Binding-site contacts:
Ligand atom C1 contacts residue ASN369 of chain 1.E at 4.4 Å.
Ligand atom C4 contacts residue ASN339 of chain 1.E at 4.3 Å.
Ligand atom C8 contacts residue SER370 of chain 1.E at 3.4 Å.
Ligand atom O5 contacts residue ASN339 of chain 1.E at 2.5 Å (h-bond).
Ligand atom C3 contacts residue ASN339 of chain 1.E at 3.9 Å.
Ligand atom C7 contacts residue ASN339 of chain 1.E at 3.4 Å.
Ligand atom N2 contacts residue ASN369 of chain 1.E at 3.0 Å (h-bond).
Ligand atom O7 contacts residue THR371 of chain 1.E at 4.0 Å.
Ligand atom O7 contacts residue ASN339 of chain 1.E at 3.7 Å.
Ligand atom C2 contacts residue ASN369 of chain 1.E at 4.2 Å.
Ligand atom C7 contacts residue ASN369 of chain 1.E at 3.6 Å.
Ligand atom C1 contacts residue ASN339 of chain 1.E at 1.5 Å.
Ligand atom C5 contacts residue ASN339 of chain 1.E at 3.8 Å.
Ligand atom C2 contacts residue ASN339 of chain 1.E at 2.5 Å.
Ligand atom C8 contacts residue THR371 of chain 1.E at 4.1 Å.
Ligand atom N2 contacts residue ASN339 of chain 1.E at 2.8 Å (h-bond).
Ligand atom C8 contacts residue ASN339 of chain 1.E at 4.4 Å.
Ligand atom C8 contacts residue ASN369 of chain 1.E at 3.2 Å.

Sequence of chain 1.E:
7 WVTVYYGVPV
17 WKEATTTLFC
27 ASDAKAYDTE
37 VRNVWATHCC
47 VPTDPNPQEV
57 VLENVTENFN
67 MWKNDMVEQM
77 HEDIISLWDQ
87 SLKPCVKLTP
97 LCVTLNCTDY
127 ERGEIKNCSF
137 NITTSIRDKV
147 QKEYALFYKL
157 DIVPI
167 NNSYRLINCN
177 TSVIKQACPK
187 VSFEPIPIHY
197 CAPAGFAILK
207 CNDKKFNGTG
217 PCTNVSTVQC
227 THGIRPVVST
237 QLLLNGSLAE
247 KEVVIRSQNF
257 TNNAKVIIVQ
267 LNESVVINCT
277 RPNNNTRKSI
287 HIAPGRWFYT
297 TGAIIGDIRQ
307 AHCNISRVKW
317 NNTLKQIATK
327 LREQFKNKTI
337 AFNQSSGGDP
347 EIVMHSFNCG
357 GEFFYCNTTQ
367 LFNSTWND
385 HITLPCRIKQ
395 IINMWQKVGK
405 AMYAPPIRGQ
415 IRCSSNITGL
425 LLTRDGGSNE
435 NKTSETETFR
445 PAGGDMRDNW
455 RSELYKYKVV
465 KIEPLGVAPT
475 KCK

The protein below binds the small molecule below.
Small molecule (SMILES): CC(=O)N[C@@H]1[C@@H](O)[C@H](O)[C@@H](CO)O[C@H]1O